Sequence of chain 2.A:
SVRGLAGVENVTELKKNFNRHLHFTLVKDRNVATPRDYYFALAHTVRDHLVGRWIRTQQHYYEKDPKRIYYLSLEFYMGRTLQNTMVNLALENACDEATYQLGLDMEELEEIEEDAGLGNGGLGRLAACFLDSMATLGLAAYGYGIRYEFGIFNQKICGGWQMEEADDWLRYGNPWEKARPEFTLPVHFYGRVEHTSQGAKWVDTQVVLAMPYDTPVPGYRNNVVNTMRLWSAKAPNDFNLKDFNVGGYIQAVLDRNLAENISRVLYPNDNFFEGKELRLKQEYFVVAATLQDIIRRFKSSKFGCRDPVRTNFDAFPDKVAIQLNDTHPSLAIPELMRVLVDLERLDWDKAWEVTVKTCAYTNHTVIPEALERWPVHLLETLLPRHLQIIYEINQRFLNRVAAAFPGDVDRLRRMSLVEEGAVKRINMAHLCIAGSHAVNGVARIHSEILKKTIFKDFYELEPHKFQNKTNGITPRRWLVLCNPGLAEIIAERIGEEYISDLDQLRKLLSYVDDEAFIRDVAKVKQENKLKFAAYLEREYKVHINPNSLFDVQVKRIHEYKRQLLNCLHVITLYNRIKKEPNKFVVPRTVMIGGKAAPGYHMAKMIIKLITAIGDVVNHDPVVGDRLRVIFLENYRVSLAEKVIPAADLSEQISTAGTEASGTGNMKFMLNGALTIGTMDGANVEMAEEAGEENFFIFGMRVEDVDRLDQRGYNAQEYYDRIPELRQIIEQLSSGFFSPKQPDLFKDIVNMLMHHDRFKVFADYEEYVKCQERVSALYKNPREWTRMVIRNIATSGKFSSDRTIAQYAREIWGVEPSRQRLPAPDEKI

The small molecule below binds the protein below.
Small molecule (SMILES): C[C@]1(OP(=O)(O)O)O[C@H](CO)[C@@H](O)[C@H](O)[C@H]1O

Binding-site contacts:
Ligand atom C6 contacts residue GLY135 of chain 2.A at 3.6 Å.
Ligand atom O1 contacts residue LEU136 of chain 2.A at 3.6 Å (h-bond).
Ligand atom OP3 contacts residue LYS574 of chain 2.A at 2.9 Å (salt-bridge).
Ligand atom C5 contacts residue GLY135 of chain 2.A at 3.7 Å.
Ligand atom O2 contacts residue GLU672 of chain 2.A at 3.3 Å (salt-bridge).
Ligand atom C6 contacts residue HIS377 of chain 2.A at 3.6 Å.
Ligand atom O3 contacts residue ALA673 of chain 2.A at 3.5 Å (h-bond).
Ligand atom O4 contacts residue ASN484 of chain 2.A at 3.4 Å (h-bond).
Ligand atom OP3 contacts residue TYR573 of chain 2.A at 2.8 Å (h-bond).
Ligand atom OP2 contacts residue PLP1 of chain 2.D at 3.5 Å (h-bond).
Ligand atom O4 contacts residue THR676 of chain 2.A at 3.6 Å.
Ligand atom P contacts residue PLP1 of chain 2.D at 3.4 Å.
Ligand atom O2 contacts residue TYR573 of chain 2.A at 3.2 Å (h-bond).
Ligand atom O2 contacts residue ARG569 of chain 2.A at 3.7 Å.
Ligand atom C7 contacts residue ARG569 of chain 2.A at 3.9 Å.
Ligand atom OP3 contacts residue GLU672 of chain 2.A at 3.5 Å (salt-bridge).
Ligand atom O3 contacts residue GLU672 of chain 2.A at 2.9 Å (salt-bridge).
Ligand atom C3 contacts residue GLU672 of chain 2.A at 3.7 Å.
Ligand atom O5 contacts residue HIS377 of chain 2.A at 3.6 Å (h-bond).
Ligand atom O1 contacts residue ARG569 of chain 2.A at 3.2 Å (salt-bridge).
Ligand atom O6 contacts residue HIS377 of chain 2.A at 2.7 Å (h-bond).
Ligand atom O5 contacts residue LEU136 of chain 2.A at 3.5 Å (h-bond).
Ligand atom OP3 contacts residue ARG569 of chain 2.A at 2.3 Å (salt-bridge).
Ligand atom O3 contacts residue GLY675 of chain 2.A at 3.1 Å (h-bond).
Ligand atom C4 contacts residue GLY675 of chain 2.A at 3.8 Å.
Ligand atom OP1 contacts residue PLP1 of chain 2.D at 2.3 Å (h-bond).
Ligand atom P contacts residue LYS574 of chain 2.A at 3.8 Å.
Ligand atom O6 contacts residue LEU139 of chain 2.A at 3.7 Å.
Ligand atom O3 contacts residue SER674 of chain 2.A at 3.4 Å (h-bond).
Ligand atom O4 contacts residue SER674 of chain 2.A at 3.7 Å.
Ligand atom P contacts residue ARG569 of chain 2.A at 2.6 Å.
Ligand atom O1 contacts residue GLY135 of chain 2.A at 3.8 Å.
Ligand atom OP2 contacts residue GLY135 of chain 2.A at 3.2 Å (h-bond).
Ligand atom OP2 contacts residue ARG569 of chain 2.A at 2.3 Å (salt-bridge).
Ligand atom O4 contacts residue GLY675 of chain 2.A at 2.8 Å (h-bond).
Ligand atom C5 contacts residue LEU136 of chain 2.A at 3.8 Å (hydrophobic).
Ligand atom OP1 contacts residue LYS574 of chain 2.A at 3.6 Å (salt-bridge).
Ligand atom O6 contacts residue VAL455 of chain 2.A at 3.9 Å.
Ligand atom C6 contacts residue ASN484 of chain 2.A at 3.3 Å.
Ligand atom O6 contacts residue ASN484 of chain 2.A at 2.9 Å (h-bond).